Sequence of chain 1.E:
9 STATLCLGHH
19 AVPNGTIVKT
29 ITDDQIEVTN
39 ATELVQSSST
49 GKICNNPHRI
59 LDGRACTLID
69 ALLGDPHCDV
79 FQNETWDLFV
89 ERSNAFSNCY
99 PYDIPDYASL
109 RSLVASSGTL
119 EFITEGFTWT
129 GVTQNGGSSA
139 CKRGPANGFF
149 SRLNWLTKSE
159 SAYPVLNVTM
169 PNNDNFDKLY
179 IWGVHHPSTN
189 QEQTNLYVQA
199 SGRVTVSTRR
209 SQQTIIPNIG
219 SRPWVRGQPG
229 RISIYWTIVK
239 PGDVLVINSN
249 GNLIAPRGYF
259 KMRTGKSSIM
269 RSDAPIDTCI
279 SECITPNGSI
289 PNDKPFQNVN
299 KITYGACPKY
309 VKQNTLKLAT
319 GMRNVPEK

The protein below binds the small molecule below.
Small molecule (SMILES): CC(=O)N[C@H]1[C@H](O[C@H]2[C@H](O)[C@@H](NC(C)=O)CO[C@@H]2CO)O[C@H](CO)[C@@H](O[C@@H]2O[C@H](CO)[C@@H](O)[C@H](O[C@H]3O[C@H](CO)[C@@H](O)[C@H](O)[C@@H]3O)[C@@H]2O)[C@@H]1O

Sequence of chain 1.C:
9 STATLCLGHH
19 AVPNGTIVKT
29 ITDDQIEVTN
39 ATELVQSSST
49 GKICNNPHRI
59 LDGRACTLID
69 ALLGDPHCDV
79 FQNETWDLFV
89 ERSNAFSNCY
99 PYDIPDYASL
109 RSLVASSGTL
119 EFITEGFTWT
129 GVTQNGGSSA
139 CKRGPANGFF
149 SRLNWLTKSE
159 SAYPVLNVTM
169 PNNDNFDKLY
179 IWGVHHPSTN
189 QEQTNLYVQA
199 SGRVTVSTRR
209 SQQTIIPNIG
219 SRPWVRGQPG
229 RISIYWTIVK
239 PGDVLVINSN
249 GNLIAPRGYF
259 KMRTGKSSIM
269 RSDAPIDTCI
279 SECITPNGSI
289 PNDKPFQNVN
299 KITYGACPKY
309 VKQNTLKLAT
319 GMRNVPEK

Binding-site contacts:
Ligand atom O7 contacts residue ARG220 of chain 1.C at 4.1 Å.
Ligand atom C5 contacts residue TRP222 of chain 1.C at 4.1 Å (hydrophobic).
Ligand atom C5 contacts residue ASN165 of chain 1.E at 3.6 Å.
Ligand atom C2 contacts residue SER219 of chain 1.C at 4.1 Å.
Ligand atom C3 contacts residue ASN165 of chain 1.E at 3.8 Å.
Ligand atom C8 contacts residue VAL242 of chain 1.E at 4.1 Å (hydrophobic).
Ligand atom C7 contacts residue PRO221 of chain 1.C at 4.2 Å (hydrophobic).
Ligand atom O5 contacts residue TRP222 of chain 1.C at 3.9 Å.
Ligand atom O7 contacts residue PRO221 of chain 1.C at 3.4 Å.
Ligand atom C8 contacts residue SER219 of chain 1.C at 3.8 Å.
Ligand atom C6 contacts residue THR167 of chain 1.E at 2.8 Å.
Ligand atom C5 contacts residue THR167 of chain 1.E at 3.8 Å.
Ligand atom C7 contacts residue TRP222 of chain 1.C at 3.6 Å (hydrophobic).
Ligand atom C8 contacts residue PRO221 of chain 1.C at 4.1 Å (hydrophobic).
Ligand atom C4 contacts residue TRP222 of chain 1.C at 3.9 Å (hydrophobic).
Ligand atom C2 contacts residue TRP222 of chain 1.C at 4.0 Å (hydrophobic).
Ligand atom C5 contacts residue TRP222 of chain 1.C at 4.2 Å (hydrophobic).
Ligand atom C1 contacts residue ASN165 of chain 1.E at 1.4 Å.
Ligand atom C4 contacts residue ASN165 of chain 1.E at 4.2 Å.
Ligand atom O4 contacts residue TRP222 of chain 1.C at 4.1 Å.
Ligand atom O6 contacts residue TRP222 of chain 1.C at 4.2 Å.
Ligand atom N2 contacts residue SER219 of chain 1.C at 3.1 Å (h-bond).
Ligand atom C6 contacts residue VAL244 of chain 1.E at 4.3 Å (hydrophobic).
Ligand atom O6 contacts residue THR167 of chain 1.E at 2.6 Å (h-bond).
Ligand atom O3 contacts residue TRP222 of chain 1.C at 4.1 Å.
Ligand atom O7 contacts residue ASN165 of chain 1.E at 4.0 Å.
Ligand atom C8 contacts residue TRP222 of chain 1.C at 4.0 Å (hydrophobic).
Ligand atom O7 contacts residue TRP222 of chain 1.C at 2.7 Å (h-bond).
Ligand atom O5 contacts residue THR167 of chain 1.E at 3.6 Å (h-bond).
Ligand atom C7 contacts residue SER219 of chain 1.C at 3.9 Å.
Ligand atom N2 contacts residue ASN165 of chain 1.E at 2.8 Å (h-bond).
Ligand atom C7 contacts residue ASN165 of chain 1.E at 3.7 Å.
Ligand atom C2 contacts residue ASN165 of chain 1.E at 2.4 Å.
Ligand atom O5 contacts residue TRP222 of chain 1.C at 4.2 Å.
Ligand atom C1 contacts residue TRP222 of chain 1.C at 3.4 Å (hydrophobic).
Ligand atom C2 contacts residue TRP222 of chain 1.C at 4.1 Å (hydrophobic).
Ligand atom C3 contacts residue TRP222 of chain 1.C at 3.9 Å (hydrophobic).
Ligand atom C6 contacts residue TRP222 of chain 1.C at 3.5 Å (hydrophobic).
Ligand atom C1 contacts residue SER219 of chain 1.C at 3.9 Å.
Ligand atom O5 contacts residue ASN165 of chain 1.E at 2.3 Å (h-bond).